A protein and the small-molecule ligand that binds it are described below.
Small molecule (SMILES): CC(=O)N[C@@H]1[C@@H](OC2O[C@@H](C)[C@@H](O)[C@@H](O)[C@@H]2O)[C@H](O[C@@H]2O[C@H](CO)[C@H](O)[C@H](O[C@]3(C(=O)O)C[C@H](O)[C@@H](NC(C)=O)[C@H]([C@H](O)[C@H](O)CO)O3)[C@H]2O)[C@@H](COS(=O)(=O)O)O[C@H]1O

Sequence of chain 1.E:
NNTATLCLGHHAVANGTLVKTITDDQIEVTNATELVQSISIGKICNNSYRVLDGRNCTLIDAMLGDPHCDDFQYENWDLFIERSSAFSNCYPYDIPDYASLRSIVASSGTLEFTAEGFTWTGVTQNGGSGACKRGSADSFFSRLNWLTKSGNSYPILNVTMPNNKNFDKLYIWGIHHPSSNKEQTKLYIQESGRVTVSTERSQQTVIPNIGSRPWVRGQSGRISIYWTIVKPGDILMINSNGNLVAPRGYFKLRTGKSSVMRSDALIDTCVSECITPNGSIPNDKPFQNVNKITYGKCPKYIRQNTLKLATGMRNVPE

Binding-site contacts:
Ligand atom O9 contacts residue GLU191 of chain 1.E at 3.6 Å (salt-bridge).
Ligand atom C6 contacts residue GLU191 of chain 1.E at 3.5 Å.
Ligand atom O7 contacts residue LEU195 of chain 1.E at 3.4 Å.
Ligand atom O9 contacts residue TYR99 of chain 1.E at 2.9 Å (h-bond).
Ligand atom O3 contacts residue GLY226 of chain 1.E at 3.5 Å (h-bond).
Ligand atom C4 contacts residue GLY226 of chain 1.E at 3.1 Å.
Ligand atom C9 contacts residue TYR99 of chain 1.E at 3.6 Å (hydrophobic).
Ligand atom O1B contacts residue GLY138 of chain 1.E at 3.4 Å (h-bond).
Ligand atom C10 contacts residue GLY136 of chain 1.E at 3.9 Å.
Ligand atom O4 contacts residue GLY226 of chain 1.E at 2.6 Å (h-bond).
Ligand atom C8 contacts residue GLN227 of chain 1.E at 3.6 Å.
Ligand atom C9 contacts residue HIS184 of chain 1.E at 3.3 Å.
Ligand atom O1A contacts residue GLY138 of chain 1.E at 3.5 Å (h-bond).
Ligand atom O10 contacts residue GLY136 of chain 1.E at 3.8 Å.
Ligand atom O1A contacts residue ASP146 of chain 1.E at 3.8 Å.
Ligand atom O6 contacts residue GLU191 of chain 1.E at 2.5 Å (salt-bridge).
Ligand atom C4 contacts residue GLY136 of chain 1.E at 3.9 Å.
Ligand atom C1 contacts residue GLN227 of chain 1.E at 3.1 Å.
Ligand atom O8 contacts residue LYS194 of chain 1.E at 2.9 Å (salt-bridge).
Ligand atom C1 contacts residue SER137 of chain 1.E at 3.7 Å.
Ligand atom C4 contacts residue GLN227 of chain 1.E at 3.9 Å.
Ligand atom O7 contacts residue GLU191 of chain 1.E at 3.6 Å (salt-bridge).
Ligand atom O8 contacts residue GLN227 of chain 1.E at 3.0 Å (h-bond).
Ligand atom C11 contacts residue LEU195 of chain 1.E at 3.4 Å (hydrophobic).
Ligand atom O6 contacts residue GLN227 of chain 1.E at 3.8 Å.
Ligand atom N5 contacts residue GLY136 of chain 1.E at 3.1 Å (h-bond).
Ligand atom O4 contacts residue GLN227 of chain 1.E at 3.1 Å (h-bond).
Ligand atom O8 contacts residue TRP154 of chain 1.E at 3.8 Å.
Ligand atom C3 contacts residue GLY226 of chain 1.E at 3.8 Å.
Ligand atom C9 contacts residue GLU191 of chain 1.E at 3.6 Å.
Ligand atom O1B contacts residue GLN227 of chain 1.E at 2.6 Å (h-bond).
Ligand atom O8 contacts residue TYR99 of chain 1.E at 3.2 Å (h-bond).
Ligand atom O9 contacts residue HIS184 of chain 1.E at 3.0 Å (h-bond).
Ligand atom O3 contacts residue GLN227 of chain 1.E at 3.2 Å (h-bond).
Ligand atom C4 contacts residue GLU191 of chain 1.E at 3.9 Å.
Ligand atom C1 contacts residue GLY138 of chain 1.E at 3.8 Å.
Ligand atom O7A contacts residue LYS194 of chain 1.E at 3.8 Å.
Ligand atom O1A contacts residue GLN227 of chain 1.E at 3.8 Å.
Ligand atom O1B contacts residue SER137 of chain 1.E at 2.5 Å (h-bond).
Ligand atom C2 contacts residue GLN227 of chain 1.E at 3.8 Å.